A protein and the small-molecule ligand that binds it are described below.
Small molecule (SMILES): CCc1cc(O)c(Oc2cccnc2F)cc1F

Sequence of chain 1.D:
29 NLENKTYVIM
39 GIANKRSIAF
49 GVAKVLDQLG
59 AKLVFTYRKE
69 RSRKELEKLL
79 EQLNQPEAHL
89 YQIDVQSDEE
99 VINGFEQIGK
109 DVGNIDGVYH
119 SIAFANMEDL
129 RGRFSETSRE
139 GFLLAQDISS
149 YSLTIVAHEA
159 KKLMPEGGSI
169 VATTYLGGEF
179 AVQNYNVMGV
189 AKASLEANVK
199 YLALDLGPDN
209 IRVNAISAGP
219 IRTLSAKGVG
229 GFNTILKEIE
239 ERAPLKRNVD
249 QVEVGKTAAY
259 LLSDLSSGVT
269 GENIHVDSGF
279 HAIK

Binding-site contacts:
Ligand atom O contacts residue TYR183 of chain 1.D at 2.5 Å (h-bond).
Ligand atom O1 contacts residue NAP1 of chain 1.U at 3.0 Å (h-bond).
Ligand atom C7 contacts residue NAP1 of chain 1.U at 3.5 Å.
Ligand atom C11 contacts residue ILE233 of chain 1.D at 4.0 Å (hydrophobic).
Ligand atom O contacts residue LYS190 of chain 1.D at 3.7 Å.
Ligand atom C10 contacts residue NAP1 of chain 1.U at 3.4 Å.
Ligand atom C6 contacts residue NAP1 of chain 1.U at 3.6 Å.
Ligand atom C10 contacts residue TYR173 of chain 1.D at 3.7 Å (hydrophobic).
Ligand atom C contacts residue TYR183 of chain 1.D at 3.3 Å (hydrophobic).
Ligand atom C6 contacts residue ALA121 of chain 1.D at 3.8 Å (hydrophobic).
Ligand atom C12 contacts residue TYR173 of chain 1.D at 3.8 Å (hydrophobic).
Ligand atom F1 contacts residue PHE230 of chain 1.D at 3.1 Å.
Ligand atom C7 contacts residue ALA224 of chain 1.D at 3.8 Å (hydrophobic).
Ligand atom C contacts residue NAP1 of chain 1.U at 3.3 Å.
Ligand atom F1 contacts residue NAP1 of chain 1.U at 3.2 Å.
Ligand atom C11 contacts residue TYR173 of chain 1.D at 3.5 Å (hydrophobic).
Ligand atom C7 contacts residue VAL227 of chain 1.D at 4.0 Å (hydrophobic).
Ligand atom C3 contacts residue VAL227 of chain 1.D at 3.7 Å (hydrophobic).
Ligand atom C6 contacts residue SER223 of chain 1.D at 3.5 Å.
Ligand atom C8 contacts residue VAL227 of chain 1.D at 4.0 Å (hydrophobic).
Ligand atom C9 contacts residue NAP1 of chain 1.U at 3.4 Å.
Ligand atom F contacts residue NAP1 of chain 1.U at 3.3 Å.
Ligand atom N contacts residue ALA121 of chain 1.D at 3.8 Å.
Ligand atom C4 contacts residue LEU128 of chain 1.D at 3.8 Å (hydrophobic).
Ligand atom C4 contacts residue MET186 of chain 1.D at 3.9 Å (hydrophobic).
Ligand atom C2 contacts residue SER223 of chain 1.D at 3.7 Å.
Ligand atom O contacts residue NAP1 of chain 1.U at 2.5 Å (h-bond).
Ligand atom C5 contacts residue MET186 of chain 1.D at 3.6 Å (hydrophobic).
Ligand atom O1 contacts residue SER223 of chain 1.D at 3.7 Å.
Ligand atom F contacts residue SER223 of chain 1.D at 3.3 Å.
Ligand atom F contacts residue ALA121 of chain 1.D at 3.4 Å.
Ligand atom C1 contacts residue NAP1 of chain 1.U at 3.3 Å.
Ligand atom C5 contacts residue ALA123 of chain 1.D at 4.0 Å (hydrophobic).
Ligand atom F1 contacts residue ALA224 of chain 1.D at 3.1 Å.
Ligand atom C8 contacts residue NAP1 of chain 1.U at 3.2 Å.
Ligand atom C12 contacts residue NAP1 of chain 1.U at 3.4 Å.
Ligand atom N contacts residue PHE122 of chain 1.D at 3.8 Å.
Ligand atom C3 contacts residue TYR183 of chain 1.D at 4.0 Å (hydrophobic).
Ligand atom C2 contacts residue NAP1 of chain 1.U at 3.5 Å.
Ligand atom C12 contacts residue TYR183 of chain 1.D at 3.5 Å (hydrophobic).